Sequence of chain 20.C:
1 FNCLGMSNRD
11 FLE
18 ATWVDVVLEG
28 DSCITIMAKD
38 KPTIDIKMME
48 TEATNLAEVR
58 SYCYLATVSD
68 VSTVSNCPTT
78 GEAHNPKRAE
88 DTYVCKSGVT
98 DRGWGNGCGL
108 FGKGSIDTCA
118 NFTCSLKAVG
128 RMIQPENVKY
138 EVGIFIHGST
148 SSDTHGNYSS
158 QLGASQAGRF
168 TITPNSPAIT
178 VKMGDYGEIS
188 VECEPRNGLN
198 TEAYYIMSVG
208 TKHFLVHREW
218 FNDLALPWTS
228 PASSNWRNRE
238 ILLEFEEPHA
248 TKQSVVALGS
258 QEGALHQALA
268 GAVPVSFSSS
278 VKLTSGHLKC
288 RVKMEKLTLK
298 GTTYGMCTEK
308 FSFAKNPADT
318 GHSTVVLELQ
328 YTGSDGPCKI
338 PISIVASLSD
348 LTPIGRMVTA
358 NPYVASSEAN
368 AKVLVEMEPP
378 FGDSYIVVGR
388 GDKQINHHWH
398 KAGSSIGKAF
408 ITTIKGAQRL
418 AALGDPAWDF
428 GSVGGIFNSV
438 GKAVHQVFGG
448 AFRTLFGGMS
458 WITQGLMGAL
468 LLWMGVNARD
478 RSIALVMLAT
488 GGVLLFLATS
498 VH

A protein and the small-molecule ligand that binds it are described below.
Small molecule (SMILES): CC(=O)N[C@@H]1[C@@H](O)[C@H](O)[C@@H](CO)O[C@H]1O

Binding-site contacts:
Ligand atom C2 contacts residue ASN154 of chain 20.C at 2.4 Å.
Ligand atom C7 contacts residue ASN154 of chain 20.C at 4.0 Å.
Ligand atom O5 contacts residue ASN154 of chain 20.C at 2.4 Å (h-bond).
Ligand atom C1 contacts residue ASN154 of chain 20.C at 1.4 Å.
Ligand atom C3 contacts residue ASN154 of chain 20.C at 3.8 Å.
Ligand atom C1 contacts residue SER157 of chain 20.C at 3.9 Å.
Ligand atom N2 contacts residue ASN154 of chain 20.C at 2.9 Å (h-bond).
Ligand atom C5 contacts residue ASN154 of chain 20.C at 3.7 Å.
Ligand atom C4 contacts residue ASN154 of chain 20.C at 4.2 Å.
Ligand atom O5 contacts residue SER157 of chain 20.C at 3.8 Å.
Ligand atom C8 contacts residue ASN154 of chain 20.C at 4.2 Å.